Binding-site contacts:
Ligand atom C4 contacts residue DG4 of chain 1.C at 3.3 Å.
Ligand atom O4 contacts residue DA5 of chain 1.C at 3.5 Å (h-bond).
Ligand atom N3 contacts residue DA2 of chain 1.C at 3.1 Å (h-bond).
Ligand atom N1 contacts residue BRU7 of chain 1.C at 3.1 Å (h-bond).
Ligand atom OP1 contacts residue TYR246 of chain 1.A at 3.3 Å.
Ligand atom O6 contacts residue DC1 of chain 1.C at 2.9 Å (h-bond).
Ligand atom N1 contacts residue BRU3 of chain 1.C at 2.9 Å (h-bond).
Ligand atom OP2 contacts residue ASP244 of chain 1.A at 3.3 Å (salt-bridge).
Ligand atom N2 contacts residue DC9 of chain 1.C at 3.1 Å (h-bond).
Ligand atom N1 contacts residue DC1 of chain 1.C at 3.3 Å (h-bond).
Ligand atom N6 contacts residue BRU3 of chain 1.C at 3.0 Å (h-bond).
Ligand atom O3' contacts residue GLY221 of chain 1.A at 3.5 Å.
Ligand atom OP2 contacts residue PHE219 of chain 1.A at 3.4 Å (h-bond).
Ligand atom OP2 contacts residue ILE222 of chain 1.A at 3.2 Å (h-bond).
Ligand atom O4 contacts residue DA2 of chain 1.C at 3.2 Å (h-bond).
Ligand atom O3' contacts residue TYR246 of chain 1.A at 3.5 Å.
Ligand atom O2 contacts residue DG4 of chain 1.C at 3.2 Å (h-bond).
Ligand atom C2 contacts residue DC6 of chain 1.C at 3.5 Å.
Ligand atom C5' contacts residue TYR246 of chain 1.A at 3.5 Å (hydrophobic).
Ligand atom OP1 contacts residue TRP225 of chain 1.A at 3.5 Å (h-bond).
Ligand atom C6 contacts residue BRU3 of chain 1.C at 3.4 Å.
Ligand atom N1 contacts residue DC6 of chain 1.C at 3.0 Å (h-bond).
Ligand atom N3 contacts residue DG4 of chain 1.C at 3.2 Å (h-bond).
Ligand atom O6 contacts residue DC6 of chain 1.C at 3.1 Å (h-bond).
Ligand atom O6 contacts residue DC9 of chain 1.C at 3.0 Å (h-bond).
Ligand atom N1 contacts residue DC9 of chain 1.C at 3.1 Å (h-bond).
Ligand atom P contacts residue GLY223 of chain 1.A at 3.5 Å.
Ligand atom OP1 contacts residue GLY223 of chain 1.A at 3.0 Å (h-bond).
Ligand atom O2 contacts residue DG8 of chain 1.C at 3.3 Å (h-bond).
Ligand atom O5' contacts residue GLY223 of chain 1.A at 3.3 Å.
Ligand atom OP1 contacts residue GLY221 of chain 1.A at 2.9 Å (h-bond).
Ligand atom N4 contacts residue DG4 of chain 1.C at 3.4 Å (h-bond).
Ligand atom O2 contacts residue DA5 of chain 1.C at 3.2 Å.
Ligand atom OP2 contacts residue TRP225 of chain 1.A at 3.4 Å (h-bond).
Ligand atom N2 contacts residue DC6 of chain 1.C at 2.8 Å (h-bond).
Ligand atom N3 contacts residue DG4 of chain 1.C at 3.5 Å (h-bond).
Ligand atom OP1 contacts residue THR226 of chain 1.A at 2.7 Å (h-bond).
Ligand atom P contacts residue GLY221 of chain 1.A at 3.4 Å.
Ligand atom C2 contacts residue BRU3 of chain 1.C at 3.5 Å.
Ligand atom N3 contacts residue DA5 of chain 1.C at 3.2 Å (h-bond).

Sequence of chain 1.A:
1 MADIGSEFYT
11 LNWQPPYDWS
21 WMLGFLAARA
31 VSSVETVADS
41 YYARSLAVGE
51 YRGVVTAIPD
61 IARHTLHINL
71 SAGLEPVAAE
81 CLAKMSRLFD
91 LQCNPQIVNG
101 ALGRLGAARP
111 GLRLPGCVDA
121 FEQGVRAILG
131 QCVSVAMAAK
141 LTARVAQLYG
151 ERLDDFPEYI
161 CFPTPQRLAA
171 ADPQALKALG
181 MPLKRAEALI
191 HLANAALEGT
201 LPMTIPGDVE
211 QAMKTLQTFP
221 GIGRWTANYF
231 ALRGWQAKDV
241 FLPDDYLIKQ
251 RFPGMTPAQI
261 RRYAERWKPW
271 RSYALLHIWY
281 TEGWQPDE

A protein and the small-molecule ligand that binds it are described below.
Small molecule (SMILES): Cc1cn([C@H]2C[C@H](O[P](=O)(O)OC[C@H]3O[C@@H](n4cnc5c(=O)nc(N)[nH]c54)C[C@@H]3O)[C@@H](CO[P](=O)(O)O[C@H]3C[C@H](n4cnc5c(N)ncnc54)O[C@@H]3CO[P](=O)(O)O[C@H]3C[C@H](n4ccc(N)nc4=O)O[C@@H]3CO[P](=O)(O)O[C@H]3C[C@H](n4cc(C)c(=O)[nH]c4=O)O[C@@H]3CO[P](=O)(O)O[C@H]3C[C@H](n4cnc5c(=O)nc(N)[nH]c54)O[C@@H]3CO[P](=O)(O)O[C@H]3C[C@H](n4cnc5c(N)ncnc54)O[C@@H]3CO[P](=O)(O)O[C@H]3C[C@H](n4ccc(N)nc4=O)O[C@@H]3CO[P](=O)(O)O[C@H]3C[C@H](n4cnc5c(=O)nc(N)[nH]c54)O[C@@H]3CO)O2)c(=O)[nH]c1=O